A small-molecule ligand and the protein it binds are described below.
Small molecule (SMILES): Cc1noc2c1[C@@H](O)[C@]13CNC[C@@H]1C[C@H]2N3C

Binding-site contacts:
Ligand atom C2 contacts residue ASN86 of chain 1.A at 3.8 Å.
Ligand atom C9 contacts residue VAL30 of chain 1.A at 4.2 Å (hydrophobic).
Ligand atom C11 contacts residue VAL35 of chain 1.A at 4.1 Å (hydrophobic).
Ligand atom C12 contacts residue VAL30 of chain 1.A at 3.5 Å (hydrophobic).
Ligand atom N1 contacts residue ILE96 of chain 1.A at 4.0 Å.
Ligand atom O1 contacts residue VAL30 of chain 1.A at 3.2 Å.
Ligand atom C12 contacts residue VAL35 of chain 1.A at 3.9 Å (hydrophobic).
Ligand atom O2 contacts residue ASN86 of chain 1.A at 2.8 Å (h-bond).
Ligand atom C10 contacts residue TYR85 of chain 1.A at 4.0 Å (hydrophobic).
Ligand atom N3 contacts residue ASN86 of chain 1.A at 3.5 Å (h-bond).
Ligand atom C8 contacts residue VAL30 of chain 1.A at 4.3 Å (hydrophobic).
Ligand atom C1 contacts residue ILE96 of chain 1.A at 2.8 Å (hydrophobic).
Ligand atom C1 contacts residue ASN86 of chain 1.A at 4.1 Å.
Ligand atom C3 contacts residue TYR85 of chain 1.A at 3.9 Å (hydrophobic).
Ligand atom N2 contacts residue GLU39 of chain 1.A at 4.1 Å.
Ligand atom N2 contacts residue VAL40 of chain 1.A at 4.3 Å.
Ligand atom N3 contacts residue TYR43 of chain 1.A at 4.1 Å.
Ligand atom C10 contacts residue ASN86 of chain 1.A at 3.8 Å.
Ligand atom C3 contacts residue VAL40 of chain 1.A at 4.0 Å (hydrophobic).
Ligand atom O2 contacts residue TYR85 of chain 1.A at 3.5 Å.
Ligand atom N1 contacts residue ASN86 of chain 1.A at 4.2 Å.
Ligand atom C5 contacts residue VAL40 of chain 1.A at 3.2 Å (hydrophobic).
Ligand atom C9 contacts residue VAL35 of chain 1.A at 4.3 Å (hydrophobic).
Ligand atom C2 contacts residue TYR85 of chain 1.A at 4.2 Å (hydrophobic).
Ligand atom C11 contacts residue VAL30 of chain 1.A at 4.1 Å (hydrophobic).
Ligand atom C4 contacts residue VAL40 of chain 1.A at 4.3 Å (hydrophobic).
Ligand atom O2 contacts residue TYR43 of chain 1.A at 4.2 Å.

Sequence of chain 1.A:
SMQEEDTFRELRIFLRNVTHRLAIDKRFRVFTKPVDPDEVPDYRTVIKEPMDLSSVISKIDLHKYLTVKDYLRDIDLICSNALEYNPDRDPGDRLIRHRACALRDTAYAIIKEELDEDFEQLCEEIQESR